Binding-site contacts:
Ligand atom C5 contacts residue ASP243 of chain 1.B at 3.8 Å.
Ligand atom O1 contacts residue SER291 of chain 1.B at 2.8 Å (h-bond).
Ligand atom C4 contacts residue SER202 of chain 1.B at 4.0 Å.
Ligand atom O3 contacts residue ASN244 of chain 1.B at 3.4 Å (h-bond).
Ligand atom O2 contacts residue ARG237 of chain 1.B at 3.1 Å (salt-bridge).
Ligand atom O6 contacts residue LYS239 of chain 1.B at 3.6 Å (salt-bridge).
Ligand atom C2 contacts residue GLN345 of chain 1.B at 4.0 Å.
Ligand atom C4 contacts residue PHE240 of chain 1.B at 3.7 Å (hydrophobic).
Ligand atom C4 contacts residue ASP243 of chain 1.B at 3.3 Å.
Ligand atom O6 contacts residue PHE240 of chain 1.B at 3.5 Å.
Ligand atom C2 contacts residue ASN341 of chain 1.B at 3.8 Å.
Ligand atom O6 contacts residue ASN244 of chain 1.B at 3.9 Å.
Ligand atom O7 contacts residue VAL200 of chain 1.B at 3.6 Å.
Ligand atom C2 contacts residue SER202 of chain 1.B at 4.0 Å.
Ligand atom C6 contacts residue PHE240 of chain 1.B at 3.9 Å (hydrophobic).
Ligand atom O5 contacts residue PHE240 of chain 1.B at 3.6 Å.
Ligand atom C2 contacts residue PHE240 of chain 1.B at 3.9 Å (hydrophobic).
Ligand atom C8 contacts residue VAL200 of chain 1.B at 3.3 Å (hydrophobic).
Ligand atom C2 contacts residue ARG237 of chain 1.B at 3.6 Å.
Ligand atom O3 contacts residue ASN341 of chain 1.B at 2.6 Å (h-bond).
Ligand atom C1 contacts residue PHE240 of chain 1.B at 3.9 Å (hydrophobic).
Ligand atom O5 contacts residue PHE240 of chain 1.B at 4.0 Å.
Ligand atom O3 contacts residue SER202 of chain 1.B at 2.8 Å (h-bond).
Ligand atom O6 contacts residue PHE240 of chain 1.B at 3.5 Å.
Ligand atom O3 contacts residue LYS239 of chain 1.B at 3.8 Å.
Ligand atom C3 contacts residue ASN289 of chain 1.B at 3.5 Å.
Ligand atom C6 contacts residue ASP243 of chain 1.B at 3.2 Å.
Ligand atom C7 contacts residue SER291 of chain 1.B at 3.4 Å.
Ligand atom O6 contacts residue ASP243 of chain 1.B at 2.8 Å (salt-bridge).
Ligand atom O3 contacts residue ASN289 of chain 1.B at 3.8 Å.
Ligand atom O4 contacts residue ASP243 of chain 1.B at 2.9 Å (salt-bridge).
Ligand atom O4 contacts residue PHE343 of chain 1.B at 3.6 Å.
Ligand atom O2 contacts residue ALA292 of chain 1.B at 3.6 Å.
Ligand atom C3 contacts residue ASN341 of chain 1.B at 3.7 Å.
Ligand atom C7 contacts residue VAL200 of chain 1.B at 3.6 Å (hydrophobic).
Ligand atom O7 contacts residue GLN345 of chain 1.B at 2.8 Å (h-bond).
Ligand atom O3 contacts residue GLN201 of chain 1.B at 3.3 Å.
Ligand atom C6 contacts residue LYS239 of chain 1.B at 2.9 Å.
Ligand atom O2 contacts residue ASN341 of chain 1.B at 3.4 Å (h-bond).
Ligand atom C7 contacts residue GLN345 of chain 1.B at 3.8 Å.

Sequence of chain 1.B:
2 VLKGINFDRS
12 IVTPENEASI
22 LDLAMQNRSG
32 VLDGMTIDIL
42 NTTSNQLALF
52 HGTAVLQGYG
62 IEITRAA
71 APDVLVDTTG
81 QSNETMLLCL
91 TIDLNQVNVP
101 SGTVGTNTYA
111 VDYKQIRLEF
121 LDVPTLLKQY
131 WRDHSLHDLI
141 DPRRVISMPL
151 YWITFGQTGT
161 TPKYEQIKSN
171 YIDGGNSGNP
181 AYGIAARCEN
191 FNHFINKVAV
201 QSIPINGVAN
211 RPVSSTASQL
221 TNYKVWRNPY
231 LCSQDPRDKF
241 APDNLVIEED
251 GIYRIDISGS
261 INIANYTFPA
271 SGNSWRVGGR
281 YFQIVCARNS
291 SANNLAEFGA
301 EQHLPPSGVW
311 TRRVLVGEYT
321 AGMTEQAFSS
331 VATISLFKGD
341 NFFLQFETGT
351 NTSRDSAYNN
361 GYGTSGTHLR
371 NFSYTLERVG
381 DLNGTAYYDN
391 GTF

This protein binds this small molecule.
Small molecule (SMILES): CO[C@H]1O[C@H](CO[C@@H]2O[C@@H]([C@H](O)CO)[C@H](O)[C@H]2O[C@@H]2O[C@H](CO)[C@@H](O)[C@H](O)[C@H]2NC(C)=O)[C@@H](O)[C@H](O)[C@H]1O